This small molecule binds to this protein.
Small molecule (SMILES): COc1cc(C(=O)c2cc(O)cc(F)c2)cc([N+](=O)[O-])c1O

Sequence of chain 2.B:
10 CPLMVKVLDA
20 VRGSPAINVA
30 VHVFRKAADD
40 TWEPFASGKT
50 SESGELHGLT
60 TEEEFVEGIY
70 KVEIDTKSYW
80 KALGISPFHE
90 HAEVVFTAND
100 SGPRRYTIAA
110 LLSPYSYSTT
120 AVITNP

Binding-site contacts:
Ligand atom O17 contacts residue ZP21 of chain 2.D at 1.0 Å (h-bond).
Ligand atom O01 contacts residue ZP21 of chain 2.D at 0.9 Å (h-bond).
Ligand atom O10 contacts residue ALA108 of chain 2.B at 3.1 Å.
Ligand atom O22 contacts residue ALA108 of chain 1.B at 3.2 Å.
Ligand atom C18 contacts residue ZP21 of chain 2.D at 0.6 Å.
Ligand atom C15 contacts residue ZP21 of chain 2.D at 0.8 Å.
Ligand atom F05 contacts residue ALA109 of chain 1.B at 3.1 Å.
Ligand atom O14 contacts residue LYS15 of chain 1.B at 3.4 Å (salt-bridge).
Ligand atom C07 contacts residue ZP21 of chain 2.D at 0.7 Å.
Ligand atom C16 contacts residue ZP21 of chain 2.D at 0.3 Å.
Ligand atom O14 contacts residue ZP21 of chain 2.D at 0.8 Å (h-bond).
Ligand atom O01 contacts residue SER117 of chain 2.B at 3.1 Å (h-bond).
Ligand atom O10 contacts residue ZP21 of chain 2.D at 1.6 Å.
Ligand atom O01 contacts residue SER117 of chain 1.B at 2.8 Å (h-bond).
Ligand atom C09 contacts residue ZP21 of chain 2.D at 1.5 Å.
Ligand atom C12 contacts residue LEU17 of chain 1.B at 3.4 Å (hydrophobic).
Ligand atom C15 contacts residue LYS15 of chain 1.B at 3.3 Å.
Ligand atom C19 contacts residue ZP21 of chain 2.D at 0.6 Å.
Ligand atom N20 contacts residue ZP21 of chain 2.D at 1.2 Å (h-bond).
Ligand atom O21 contacts residue LYS15 of chain 2.B at 3.3 Å (salt-bridge).
Ligand atom O21 contacts residue ZP21 of chain 2.D at 0.8 Å.
Ligand atom C08 contacts residue ZP21 of chain 2.D at 0.6 Å.
Ligand atom C12 contacts residue ZP21 of chain 2.D at 0.9 Å.
Ligand atom O22 contacts residue LEU17 of chain 2.B at 3.4 Å.
Ligand atom C06 contacts residue ZP21 of chain 2.D at 1.5 Å.
Ligand atom C13 contacts residue ZP21 of chain 2.D at 0.6 Å.
Ligand atom C04 contacts residue ZP21 of chain 2.D at 2.1 Å.
Ligand atom O01 contacts residue LEU110 of chain 2.B at 3.2 Å.
Ligand atom C19 contacts residue LEU17 of chain 2.B at 3.4 Å (hydrophobic).
Ligand atom C11 contacts residue ZP21 of chain 2.D at 0.6 Å.
Ligand atom O22 contacts residue VAL121 of chain 1.B at 3.3 Å.
Ligand atom C03 contacts residue ZP21 of chain 2.D at 1.8 Å.
Ligand atom F05 contacts residue ALA108 of chain 1.B at 2.8 Å.
Ligand atom C02 contacts residue ZP21 of chain 2.D at 1.1 Å.
Ligand atom O17 contacts residue LYS15 of chain 1.B at 3.2 Å (salt-bridge).
Ligand atom F05 contacts residue ZP21 of chain 2.D at 2.7 Å.
Ligand atom C03 contacts residue SER117 of chain 1.B at 3.2 Å.
Ligand atom F05 contacts residue SER117 of chain 1.B at 3.1 Å.
Ligand atom O22 contacts residue ZP21 of chain 2.D at 1.9 Å.
Ligand atom O17 contacts residue LYS15 of chain 2.B at 2.7 Å (salt-bridge).

Sequence of chain 1.B:
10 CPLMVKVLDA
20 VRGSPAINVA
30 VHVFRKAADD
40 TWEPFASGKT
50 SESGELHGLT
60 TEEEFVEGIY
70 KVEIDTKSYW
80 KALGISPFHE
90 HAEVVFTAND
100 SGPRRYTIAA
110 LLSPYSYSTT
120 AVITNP